Binding-site contacts:
Ligand atom C4 contacts residue TYR159 of chain 43.B at 3.5 Å (hydrophobic).
Ligand atom C11 contacts residue LEU134 of chain 43.B at 3.8 Å (hydrophobic).
Ligand atom C3 contacts residue TYR159 of chain 43.B at 3.6 Å (hydrophobic).
Ligand atom N3 contacts residue ILE194 of chain 43.B at 3.6 Å.
Ligand atom C7 contacts residue TYR159 of chain 43.B at 3.7 Å (hydrophobic).
Ligand atom C17 contacts residue PHE237 of chain 43.B at 3.7 Å (hydrophobic).
Ligand atom C13 contacts residue MET132 of chain 43.B at 3.8 Å (hydrophobic).
Ligand atom N6 contacts residue VAL196 of chain 43.B at 3.9 Å.
Ligand atom O22 contacts residue TYR205 of chain 43.B at 3.8 Å.
Ligand atom N4 contacts residue LEU240 of chain 43.B at 3.6 Å.
Ligand atom N4 contacts residue LEU134 of chain 43.B at 3.7 Å.
Ligand atom O23 contacts residue PHE237 of chain 43.B at 3.8 Å.
Ligand atom C10 contacts residue ILE110 of chain 43.B at 3.5 Å (hydrophobic).
Ligand atom C11 contacts residue ILE110 of chain 43.B at 3.6 Å (hydrophobic).
Ligand atom C18 contacts residue TYR112 of chain 43.B at 3.7 Å (hydrophobic).
Ligand atom N3 contacts residue TYR159 of chain 43.B at 3.9 Å.
Ligand atom C10 contacts residue MET132 of chain 43.B at 3.3 Å (hydrophobic).
Ligand atom C25 contacts residue ASP236 of chain 43.B at 3.5 Å.
Ligand atom O14 contacts residue MET132 of chain 43.B at 3.4 Å.
Ligand atom C25 contacts residue SER206 of chain 43.B at 3.8 Å.
Ligand atom C13 contacts residue VAL199 of chain 43.B at 3.7 Å (hydrophobic).
Ligand atom C4 contacts residue VAL196 of chain 43.B at 3.9 Å (hydrophobic).
Ligand atom C7 contacts residue VAL196 of chain 43.B at 3.6 Å (hydrophobic).
Ligand atom C8 contacts residue VAL196 of chain 43.B at 3.6 Å (hydrophobic).
Ligand atom C17 contacts residue TYR112 of chain 43.B at 3.8 Å (hydrophobic).
Ligand atom C1 contacts residue PRO181 of chain 43.B at 3.7 Å (hydrophobic).
Ligand atom C5 contacts residue VAL196 of chain 43.B at 3.8 Å (hydrophobic).
Ligand atom C18 contacts residue PHE237 of chain 43.B at 3.6 Å (hydrophobic).
Ligand atom C20 contacts residue TYR205 of chain 43.B at 3.5 Å (hydrophobic).
Ligand atom C21 contacts residue PHE237 of chain 43.B at 3.7 Å (hydrophobic).
Ligand atom C19 contacts residue TYR205 of chain 43.B at 3.7 Å (hydrophobic).
Ligand atom C2 contacts residue TYR159 of chain 43.B at 3.5 Å (hydrophobic).
Ligand atom C3 contacts residue ALA24 of chain 43.D at 3.5 Å (hydrophobic).
Ligand atom C21 contacts residue TYR112 of chain 43.B at 3.3 Å (hydrophobic).
Ligand atom C8 contacts residue VAL199 of chain 43.B at 3.7 Å (hydrophobic).
Ligand atom C2 contacts residue ILE194 of chain 43.B at 3.5 Å (hydrophobic).
Ligand atom N3 contacts residue LEU240 of chain 43.B at 3.5 Å.
Ligand atom O22 contacts residue TYR112 of chain 43.B at 3.5 Å.
Ligand atom C12 contacts residue PHE237 of chain 43.B at 3.5 Å (hydrophobic).
Ligand atom O23 contacts residue TYR112 of chain 43.B at 3.5 Å.

The protein below binds the small molecule below.
Small molecule (SMILES): CCOC(=O)c1ccc(OCCC2CCN(c3ccc(C)nn3)CC2)cc1

Sequence of chain 43.B:
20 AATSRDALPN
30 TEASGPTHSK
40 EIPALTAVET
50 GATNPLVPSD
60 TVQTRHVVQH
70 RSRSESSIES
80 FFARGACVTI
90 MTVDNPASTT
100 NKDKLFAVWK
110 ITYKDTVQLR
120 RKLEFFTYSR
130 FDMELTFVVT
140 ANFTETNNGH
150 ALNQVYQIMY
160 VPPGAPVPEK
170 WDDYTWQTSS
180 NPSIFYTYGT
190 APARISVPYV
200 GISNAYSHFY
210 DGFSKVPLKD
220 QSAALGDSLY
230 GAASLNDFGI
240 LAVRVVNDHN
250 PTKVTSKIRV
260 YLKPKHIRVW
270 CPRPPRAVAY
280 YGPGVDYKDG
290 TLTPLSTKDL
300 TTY

Sequence of chain 43.D:
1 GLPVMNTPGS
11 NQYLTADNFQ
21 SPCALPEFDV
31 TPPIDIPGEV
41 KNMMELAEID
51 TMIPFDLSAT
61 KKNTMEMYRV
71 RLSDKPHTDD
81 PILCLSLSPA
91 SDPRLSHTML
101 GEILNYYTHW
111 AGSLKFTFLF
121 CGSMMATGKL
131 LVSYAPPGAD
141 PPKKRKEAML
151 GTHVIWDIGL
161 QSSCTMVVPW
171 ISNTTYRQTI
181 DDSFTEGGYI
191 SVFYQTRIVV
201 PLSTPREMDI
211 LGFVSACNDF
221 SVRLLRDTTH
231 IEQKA